Sequence of chain 1.A:
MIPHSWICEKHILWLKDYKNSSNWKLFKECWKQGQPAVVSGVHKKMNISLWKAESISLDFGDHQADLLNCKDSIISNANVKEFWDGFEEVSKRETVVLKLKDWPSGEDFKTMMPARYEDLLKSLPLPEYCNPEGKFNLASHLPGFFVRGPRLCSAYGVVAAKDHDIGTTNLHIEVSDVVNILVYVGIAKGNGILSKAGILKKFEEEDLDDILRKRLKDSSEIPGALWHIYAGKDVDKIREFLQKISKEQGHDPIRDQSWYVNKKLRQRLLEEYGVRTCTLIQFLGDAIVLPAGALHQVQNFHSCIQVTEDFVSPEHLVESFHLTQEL

Binding-site contacts:
Ligand atom C2 contacts residue THR178 of chain 1.A at 4.4 Å.
Ligand atom C1 contacts residue THR178 of chain 1.A at 4.2 Å.
Ligand atom C2 contacts residue SER73 of chain 1.A at 4.3 Å.
Ligand atom C1 contacts residue CYS70 of chain 1.A at 3.9 Å (hydrophobic).
Ligand atom C2 contacts residue ASN179 of chain 1.A at 3.6 Å.
Ligand atom C1 contacts residue GLY176 of chain 1.A at 3.2 Å.
Ligand atom C1 contacts residue ASN179 of chain 1.A at 3.8 Å.
Ligand atom HG contacts residue LYS105 of chain 1.A at 3.3 Å.
Ligand atom C2 contacts residue THR177 of chain 1.A at 4.1 Å.
Ligand atom C1 contacts residue THR177 of chain 1.A at 3.4 Å.
Ligand atom HG contacts residue THR177 of chain 1.A at 3.2 Å.
Ligand atom C2 contacts residue LYS105 of chain 1.A at 4.3 Å.
Ligand atom HG contacts residue CYS70 of chain 1.A at 2.4 Å.
Ligand atom HG contacts residue GLY176 of chain 1.A at 4.0 Å.

The small molecule below binds the protein below.
Small molecule (SMILES): CC[Hg]Sc1ccccc1C(=O)O